Sequence of chain 1.C:
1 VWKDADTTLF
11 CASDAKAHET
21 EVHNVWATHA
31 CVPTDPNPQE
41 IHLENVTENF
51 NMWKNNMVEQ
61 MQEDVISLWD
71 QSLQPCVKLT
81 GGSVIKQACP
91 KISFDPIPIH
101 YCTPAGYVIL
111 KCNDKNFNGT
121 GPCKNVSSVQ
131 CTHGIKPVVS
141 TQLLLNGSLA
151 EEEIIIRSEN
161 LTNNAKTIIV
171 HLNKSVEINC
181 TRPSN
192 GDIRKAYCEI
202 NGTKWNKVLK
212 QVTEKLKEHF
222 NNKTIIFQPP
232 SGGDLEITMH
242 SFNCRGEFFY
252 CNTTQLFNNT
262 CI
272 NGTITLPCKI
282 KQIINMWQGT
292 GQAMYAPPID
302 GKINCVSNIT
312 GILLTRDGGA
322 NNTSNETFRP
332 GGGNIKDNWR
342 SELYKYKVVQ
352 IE

Binding-site contacts:
Ligand atom N2 contacts residue ASN253 of chain 1.C at 2.9 Å (h-bond).
Ligand atom C5 contacts residue ASN253 of chain 1.C at 3.6 Å.
Ligand atom C4 contacts residue ASN253 of chain 1.C at 4.2 Å.
Ligand atom C2 contacts residue THR255 of chain 1.C at 4.2 Å.
Ligand atom C1 contacts residue THR255 of chain 1.C at 3.3 Å.
Ligand atom C7 contacts residue ASN253 of chain 1.C at 3.7 Å.
Ligand atom O7 contacts residue ASN253 of chain 1.C at 4.1 Å.
Ligand atom C1 contacts residue ASN253 of chain 1.C at 1.4 Å.
Ligand atom C8 contacts residue MET240 of chain 1.C at 3.8 Å (hydrophobic).
Ligand atom C3 contacts residue THR255 of chain 1.C at 4.3 Å.
Ligand atom C8 contacts residue THR239 of chain 1.C at 3.8 Å.
Ligand atom C5 contacts residue THR255 of chain 1.C at 3.9 Å.
Ligand atom O5 contacts residue THR255 of chain 1.C at 3.8 Å.
Ligand atom C2 contacts residue ASN253 of chain 1.C at 2.5 Å.
Ligand atom O5 contacts residue ASN253 of chain 1.C at 2.3 Å (h-bond).
Ligand atom N2 contacts residue THR255 of chain 1.C at 4.5 Å.
Ligand atom C3 contacts residue ASN253 of chain 1.C at 3.8 Å.

The protein below binds the small molecule below.
Small molecule (SMILES): CC(=O)N[C@@H]1[C@@H](O)[C@H](O)[C@@H](CO)O[C@H]1O